Sequence of chain 1.C:
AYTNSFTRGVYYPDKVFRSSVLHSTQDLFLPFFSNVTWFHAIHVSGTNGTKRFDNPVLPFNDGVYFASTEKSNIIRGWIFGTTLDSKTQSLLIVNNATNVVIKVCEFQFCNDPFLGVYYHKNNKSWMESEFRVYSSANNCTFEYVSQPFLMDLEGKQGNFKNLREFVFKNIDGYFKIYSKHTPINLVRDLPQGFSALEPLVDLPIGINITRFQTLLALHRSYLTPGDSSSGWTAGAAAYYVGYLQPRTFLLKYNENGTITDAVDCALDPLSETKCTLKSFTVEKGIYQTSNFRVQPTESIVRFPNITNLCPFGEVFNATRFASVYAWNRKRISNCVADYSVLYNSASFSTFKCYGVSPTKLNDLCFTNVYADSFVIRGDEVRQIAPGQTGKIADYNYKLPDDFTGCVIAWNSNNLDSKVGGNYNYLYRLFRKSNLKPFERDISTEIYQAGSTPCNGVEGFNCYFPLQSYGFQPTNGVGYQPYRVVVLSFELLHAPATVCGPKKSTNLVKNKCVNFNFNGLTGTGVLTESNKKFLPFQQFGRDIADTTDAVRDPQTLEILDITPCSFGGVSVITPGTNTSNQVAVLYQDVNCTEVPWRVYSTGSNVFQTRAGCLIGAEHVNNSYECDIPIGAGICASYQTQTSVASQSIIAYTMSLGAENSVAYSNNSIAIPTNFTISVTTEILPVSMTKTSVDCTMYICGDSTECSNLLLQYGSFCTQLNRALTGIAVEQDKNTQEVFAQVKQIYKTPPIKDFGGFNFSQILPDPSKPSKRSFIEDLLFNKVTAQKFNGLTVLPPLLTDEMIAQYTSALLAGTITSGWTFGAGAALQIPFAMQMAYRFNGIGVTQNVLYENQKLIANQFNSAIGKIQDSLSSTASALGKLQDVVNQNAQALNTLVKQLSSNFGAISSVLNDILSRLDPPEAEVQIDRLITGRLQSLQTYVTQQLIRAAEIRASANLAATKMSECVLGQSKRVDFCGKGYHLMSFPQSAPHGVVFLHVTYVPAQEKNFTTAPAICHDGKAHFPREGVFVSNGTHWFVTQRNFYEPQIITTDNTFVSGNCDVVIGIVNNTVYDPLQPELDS

The small molecule below binds the protein below.
Small molecule (SMILES): CC(=O)N[C@@H]1[C@@H](O)[C@H](O)[C@@H](CO)O[C@H]1O

Binding-site contacts:
Ligand atom C8 contacts residue GLU269 of chain 1.C at 4.4 Å.
Ligand atom C3 contacts residue ASN270 of chain 1.C at 3.8 Å.
Ligand atom N2 contacts residue ASN270 of chain 1.C at 2.9 Å (h-bond).
Ligand atom C2 contacts residue ASN270 of chain 1.C at 2.4 Å.
Ligand atom C4 contacts residue ASN270 of chain 1.C at 4.2 Å.
Ligand atom C1 contacts residue ASN270 of chain 1.C at 1.4 Å.
Ligand atom C7 contacts residue ASN270 of chain 1.C at 3.5 Å.
Ligand atom C5 contacts residue ASN270 of chain 1.C at 3.7 Å.
Ligand atom O7 contacts residue GLU269 of chain 1.C at 4.0 Å.
Ligand atom O7 contacts residue ASN270 of chain 1.C at 3.8 Å.
Ligand atom O5 contacts residue ASN270 of chain 1.C at 2.4 Å (h-bond).